Sequence of chain 1.A:
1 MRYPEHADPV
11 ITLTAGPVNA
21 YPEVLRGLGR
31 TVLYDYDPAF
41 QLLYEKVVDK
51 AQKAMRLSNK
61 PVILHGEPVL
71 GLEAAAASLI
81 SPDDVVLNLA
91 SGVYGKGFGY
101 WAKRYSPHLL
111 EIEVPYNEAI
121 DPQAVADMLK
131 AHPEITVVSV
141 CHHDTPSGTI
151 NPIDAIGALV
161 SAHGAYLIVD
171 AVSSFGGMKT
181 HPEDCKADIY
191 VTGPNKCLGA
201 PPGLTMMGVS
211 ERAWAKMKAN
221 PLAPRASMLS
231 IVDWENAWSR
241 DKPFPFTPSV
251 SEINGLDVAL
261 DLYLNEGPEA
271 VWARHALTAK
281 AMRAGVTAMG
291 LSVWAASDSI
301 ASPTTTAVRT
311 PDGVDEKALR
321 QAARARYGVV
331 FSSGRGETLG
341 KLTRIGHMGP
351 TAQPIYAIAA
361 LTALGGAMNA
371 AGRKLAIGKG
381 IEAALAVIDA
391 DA

Binding-site contacts:
Ligand atom OXT contacts residue GLY16 of chain 1.B at 3.8 Å.
Ligand atom OXT contacts residue ARG344 of chain 1.B at 2.7 Å (salt-bridge).
Ligand atom CB contacts residue ARG335 of chain 1.B at 4.0 Å.
Ligand atom O contacts residue ARG344 of chain 1.B at 2.8 Å (salt-bridge).
Ligand atom CB contacts residue GOL1 of chain 1.W at 3.5 Å.
Ligand atom CB contacts residue TYR94 of chain 1.B at 3.4 Å (hydrophobic).
Ligand atom OXT contacts residue GOL1 of chain 1.W at 2.8 Å (h-bond).
Ligand atom C contacts residue ARG344 of chain 1.B at 3.5 Å.
Ligand atom C contacts residue GOL1 of chain 1.W at 3.7 Å.
Ligand atom C contacts residue ARG335 of chain 1.B at 4.4 Å.
Ligand atom O contacts residue THR145 of chain 1.B at 3.6 Å.
Ligand atom CA contacts residue TYR94 of chain 1.B at 3.5 Å (hydrophobic).
Ligand atom O contacts residue PRO146 of chain 1.B at 3.7 Å.
Ligand atom C contacts residue TYR94 of chain 1.B at 4.0 Å (hydrophobic).
Ligand atom O contacts residue TYR94 of chain 1.B at 3.9 Å.
Ligand atom CA contacts residue GOL1 of chain 1.W at 4.2 Å.
Ligand atom N contacts residue TYR94 of chain 1.B at 2.7 Å (h-bond).
Ligand atom CB contacts residue GLY16 of chain 1.B at 3.9 Å.
Ligand atom C contacts residue GLY16 of chain 1.B at 4.1 Å.
Ligand atom CA contacts residue GLY16 of chain 1.B at 3.8 Å.
Ligand atom C contacts residue PXL1 of chain 1.T at 3.8 Å.
Ligand atom N contacts residue PXL1 of chain 1.T at 1.5 Å.
Ligand atom CB contacts residue PXL1 of chain 1.T at 3.3 Å.
Ligand atom OXT contacts residue ARG335 of chain 1.B at 4.3 Å.
Ligand atom CB contacts residue THR247 of chain 1.A at 3.7 Å.
Ligand atom CA contacts residue PXL1 of chain 1.T at 2.5 Å.
Ligand atom O contacts residue PXL1 of chain 1.T at 3.5 Å (h-bond).

This small molecule binds to this protein.
Small molecule (SMILES): C[C@H](N)C(=O)O

Sequence of chain 1.B:
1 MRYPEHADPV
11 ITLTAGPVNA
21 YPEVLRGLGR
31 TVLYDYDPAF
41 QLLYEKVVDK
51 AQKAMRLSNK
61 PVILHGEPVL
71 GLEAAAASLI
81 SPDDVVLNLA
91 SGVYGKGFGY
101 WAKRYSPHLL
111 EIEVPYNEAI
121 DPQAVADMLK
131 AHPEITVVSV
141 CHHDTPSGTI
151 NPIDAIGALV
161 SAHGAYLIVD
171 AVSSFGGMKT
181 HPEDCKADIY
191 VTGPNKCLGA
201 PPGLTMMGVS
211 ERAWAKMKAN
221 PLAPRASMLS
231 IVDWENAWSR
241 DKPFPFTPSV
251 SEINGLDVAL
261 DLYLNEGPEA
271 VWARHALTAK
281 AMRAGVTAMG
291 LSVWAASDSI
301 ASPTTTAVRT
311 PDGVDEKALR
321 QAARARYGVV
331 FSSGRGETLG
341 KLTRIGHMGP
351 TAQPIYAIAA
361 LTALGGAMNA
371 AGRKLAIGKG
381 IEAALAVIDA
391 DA